The protein below binds the small molecule below.
Small molecule (SMILES): CC1(C)[C@@H]2CC[C@@]1(C)C(=O)C2

Binding-site contacts:
Ligand atom C8 contacts residue VAL286 of chain 1.A at 3.7 Å (hydrophobic).
Ligand atom C5 contacts residue LEU235 of chain 1.A at 4.0 Å (hydrophobic).
Ligand atom C6 contacts residue GLY239 of chain 1.A at 4.2 Å.
Ligand atom C10 contacts residue ILE386 of chain 1.A at 4.1 Å (hydrophobic).
Ligand atom C10 contacts residue THR176 of chain 1.A at 4.1 Å.
Ligand atom C10 contacts residue PHE78 of chain 1.A at 4.0 Å (hydrophobic).
Ligand atom C3 contacts residue HEM1 of chain 1.C at 4.2 Å.
Ligand atom C2 contacts residue TYR87 of chain 1.A at 3.6 Å (hydrophobic).
Ligand atom C9 contacts residue THR243 of chain 1.A at 4.1 Å.
Ligand atom C8 contacts residue ASP288 of chain 1.A at 3.9 Å.
Ligand atom C5 contacts residue HEM1 of chain 1.C at 3.5 Å.
Ligand atom C3 contacts residue LEU235 of chain 1.A at 3.9 Å (hydrophobic).
Ligand atom C10 contacts residue VAL238 of chain 1.A at 3.9 Å (hydrophobic).
Ligand atom C4 contacts residue HEM1 of chain 1.C at 3.5 Å.
Ligand atom C9 contacts residue VAL286 of chain 1.A at 4.2 Å (hydrophobic).
Ligand atom C2 contacts residue LEU235 of chain 1.A at 3.8 Å (hydrophobic).
Ligand atom O contacts residue PHE78 of chain 1.A at 3.4 Å.
Ligand atom C6 contacts residue LEU235 of chain 1.A at 4.0 Å (hydrophobic).
Ligand atom C3 contacts residue THR92 of chain 1.A at 3.9 Å.
Ligand atom C8 contacts residue HEM1 of chain 1.C at 4.1 Å.
Ligand atom C3 contacts residue TYR87 of chain 1.A at 3.8 Å (hydrophobic).
Ligand atom C9 contacts residue VAL387 of chain 1.A at 4.2 Å (hydrophobic).
Ligand atom C8 contacts residue ILE386 of chain 1.A at 4.4 Å (hydrophobic).
Ligand atom C2 contacts residue PHE78 of chain 1.A at 4.3 Å (hydrophobic).
Ligand atom C7 contacts residue HEM1 of chain 1.C at 4.4 Å.
Ligand atom C6 contacts residue VAL238 of chain 1.A at 4.0 Å (hydrophobic).
Ligand atom O contacts residue LEU235 of chain 1.A at 3.7 Å.
Ligand atom C9 contacts residue HEM1 of chain 1.C at 3.9 Å.
Ligand atom O contacts residue TYR87 of chain 1.A at 2.8 Å (h-bond).
Ligand atom C1 contacts residue VAL238 of chain 1.A at 4.4 Å (hydrophobic).
Ligand atom C10 contacts residue VAL387 of chain 1.A at 4.0 Å (hydrophobic).

Sequence of chain 1.A:
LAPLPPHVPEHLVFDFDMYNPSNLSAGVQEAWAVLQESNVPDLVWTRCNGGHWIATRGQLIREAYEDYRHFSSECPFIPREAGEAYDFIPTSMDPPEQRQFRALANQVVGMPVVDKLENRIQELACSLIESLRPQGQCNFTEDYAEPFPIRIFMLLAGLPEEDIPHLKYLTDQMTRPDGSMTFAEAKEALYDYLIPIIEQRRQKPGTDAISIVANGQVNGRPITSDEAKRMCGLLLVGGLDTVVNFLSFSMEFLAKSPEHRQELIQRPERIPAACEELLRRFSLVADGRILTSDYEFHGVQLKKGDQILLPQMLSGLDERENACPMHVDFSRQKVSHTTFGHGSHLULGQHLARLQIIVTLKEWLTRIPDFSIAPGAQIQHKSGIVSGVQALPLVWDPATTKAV